The small molecule below binds the protein below.
Small molecule (SMILES): CC(=O)N[C@H]1[C@H](O[C@H]2[C@H](O)[C@@H](NC(C)=O)CO[C@@H]2CO)O[C@H](CO)[C@@H](O)[C@@H]1O

Binding-site contacts:
Ligand atom C7 contacts residue ASN17 of chain 1.C at 3.2 Å.
Ligand atom C1 contacts residue ASN17 of chain 1.C at 3.2 Å.
Ligand atom N2 contacts residue ASN17 of chain 1.C at 2.5 Å (h-bond).
Ligand atom C1 contacts residue ASN137 of chain 1.C at 4.2 Å.
Ligand atom C8 contacts residue ASN17 of chain 1.C at 3.3 Å.
Ligand atom O5 contacts residue ASN137 of chain 1.C at 4.5 Å.
Ligand atom C5 contacts residue ASN137 of chain 1.C at 4.4 Å.
Ligand atom C2 contacts residue ASN17 of chain 1.C at 3.3 Å.
Ligand atom C3 contacts residue ASN17 of chain 1.C at 3.9 Å.
Ligand atom O7 contacts residue ASN17 of chain 1.C at 4.2 Å.

Sequence of chain 1.C:
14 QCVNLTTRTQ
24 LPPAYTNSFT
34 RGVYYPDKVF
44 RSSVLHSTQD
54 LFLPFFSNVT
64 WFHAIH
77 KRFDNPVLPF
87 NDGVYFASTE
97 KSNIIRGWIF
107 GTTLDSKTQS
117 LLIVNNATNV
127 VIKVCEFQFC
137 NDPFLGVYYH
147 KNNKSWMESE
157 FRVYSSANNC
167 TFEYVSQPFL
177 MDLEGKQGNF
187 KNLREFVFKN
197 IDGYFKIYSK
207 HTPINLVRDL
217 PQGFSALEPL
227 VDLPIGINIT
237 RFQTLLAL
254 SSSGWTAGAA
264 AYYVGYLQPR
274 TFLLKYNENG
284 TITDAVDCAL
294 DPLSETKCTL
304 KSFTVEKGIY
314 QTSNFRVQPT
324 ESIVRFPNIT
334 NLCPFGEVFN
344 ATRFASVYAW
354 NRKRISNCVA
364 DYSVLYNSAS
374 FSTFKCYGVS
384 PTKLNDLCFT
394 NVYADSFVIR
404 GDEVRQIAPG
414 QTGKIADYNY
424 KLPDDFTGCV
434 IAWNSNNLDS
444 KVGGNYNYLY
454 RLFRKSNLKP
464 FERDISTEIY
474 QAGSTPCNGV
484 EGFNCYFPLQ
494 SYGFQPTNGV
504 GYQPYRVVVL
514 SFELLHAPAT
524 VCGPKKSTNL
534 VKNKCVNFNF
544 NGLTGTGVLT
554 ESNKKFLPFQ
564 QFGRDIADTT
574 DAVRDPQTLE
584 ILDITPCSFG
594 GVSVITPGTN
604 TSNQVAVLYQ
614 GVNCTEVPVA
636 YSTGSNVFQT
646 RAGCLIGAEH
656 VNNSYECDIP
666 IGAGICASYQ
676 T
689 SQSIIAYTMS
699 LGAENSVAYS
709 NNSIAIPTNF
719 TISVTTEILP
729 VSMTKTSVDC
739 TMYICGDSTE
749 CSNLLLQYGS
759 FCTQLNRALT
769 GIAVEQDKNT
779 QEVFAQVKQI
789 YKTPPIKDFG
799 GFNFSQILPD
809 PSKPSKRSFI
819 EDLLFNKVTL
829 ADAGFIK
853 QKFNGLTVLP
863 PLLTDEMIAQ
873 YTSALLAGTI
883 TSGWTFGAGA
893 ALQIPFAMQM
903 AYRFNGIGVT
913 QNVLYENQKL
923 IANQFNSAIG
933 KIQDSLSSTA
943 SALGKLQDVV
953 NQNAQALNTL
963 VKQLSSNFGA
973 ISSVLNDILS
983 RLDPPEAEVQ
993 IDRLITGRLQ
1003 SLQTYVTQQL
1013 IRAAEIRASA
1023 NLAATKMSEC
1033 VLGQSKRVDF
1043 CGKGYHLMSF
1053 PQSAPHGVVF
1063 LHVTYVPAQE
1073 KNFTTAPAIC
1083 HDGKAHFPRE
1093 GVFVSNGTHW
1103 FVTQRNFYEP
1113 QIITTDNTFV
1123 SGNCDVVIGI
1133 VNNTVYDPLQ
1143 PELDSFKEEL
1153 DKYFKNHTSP